Binding-site contacts:
Ligand atom O5 contacts residue LEU60 of chain 1.A at 4.1 Å.
Ligand atom C8 contacts residue LEU60 of chain 1.A at 3.5 Å (hydrophobic).
Ligand atom C1 contacts residue ASN35 of chain 1.A at 1.5 Å.
Ligand atom C8 contacts residue TYR54 of chain 1.A at 4.0 Å (hydrophobic).
Ligand atom O7 contacts residue ASN35 of chain 1.A at 3.5 Å (h-bond).
Ligand atom C7 contacts residue ASN35 of chain 1.A at 2.9 Å.
Ligand atom C8 contacts residue ASN35 of chain 1.A at 3.3 Å.
Ligand atom C4 contacts residue ASN35 of chain 1.A at 4.3 Å.
Ligand atom C5 contacts residue ASN35 of chain 1.A at 3.8 Å.
Ligand atom O5 contacts residue ASN35 of chain 1.A at 2.5 Å (h-bond).
Ligand atom C2 contacts residue LEU60 of chain 1.A at 4.5 Å (hydrophobic).
Ligand atom C2 contacts residue ASN35 of chain 1.A at 2.4 Å.
Ligand atom N2 contacts residue ASN35 of chain 1.A at 2.7 Å (h-bond).
Ligand atom C3 contacts residue ASN35 of chain 1.A at 3.7 Å.

This protein binds this small molecule.
Small molecule (SMILES): CC(=O)N[C@@H]1[C@@H](O)[C@H](O)[C@@H](CO)O[C@H]1O

Sequence of chain 1.A:
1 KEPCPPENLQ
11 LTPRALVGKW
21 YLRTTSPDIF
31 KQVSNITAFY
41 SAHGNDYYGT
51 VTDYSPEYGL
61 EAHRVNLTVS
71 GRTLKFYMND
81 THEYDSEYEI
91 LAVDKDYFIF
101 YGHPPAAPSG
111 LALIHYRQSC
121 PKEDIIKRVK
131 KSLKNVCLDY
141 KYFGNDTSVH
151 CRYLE